This protein binds this small molecule.
Small molecule (SMILES): CC(=O)N[C@@H]1[C@@H](O)[C@H](O)[C@@H](CO)O[C@H]1O

Binding-site contacts:
Ligand atom C2 contacts residue ASN236 of chain 1.A at 3.5 Å.
Ligand atom C3 contacts residue ASN165 of chain 1.A at 3.9 Å.
Ligand atom C4 contacts residue ASN165 of chain 1.A at 4.2 Å.
Ligand atom C2 contacts residue ASN165 of chain 1.A at 2.9 Å.
Ligand atom C6 contacts residue ASN165 of chain 1.A at 3.5 Å.
Ligand atom N2 contacts residue ALA238 of chain 1.A at 4.2 Å.
Ligand atom C7 contacts residue ASN236 of chain 1.A at 4.0 Å.
Ligand atom C5 contacts residue ASN236 of chain 1.A at 3.7 Å.
Ligand atom C8 contacts residue ASN236 of chain 1.A at 4.4 Å.
Ligand atom N2 contacts residue ASP237 of chain 1.A at 4.4 Å.
Ligand atom C8 contacts residue ALA238 of chain 1.A at 4.3 Å (hydrophobic).
Ligand atom O3 contacts residue ASN236 of chain 1.A at 4.3 Å.
Ligand atom C3 contacts residue ASN236 of chain 1.A at 3.6 Å.
Ligand atom C1 contacts residue ASN165 of chain 1.A at 1.4 Å.
Ligand atom N2 contacts residue ASN165 of chain 1.A at 3.4 Å (h-bond).
Ligand atom C5 contacts residue ASN165 of chain 1.A at 3.2 Å.
Ligand atom C8 contacts residue ASP237 of chain 1.A at 4.4 Å.
Ligand atom O5 contacts residue ASN165 of chain 1.A at 2.1 Å (h-bond).
Ligand atom O4 contacts residue ASN236 of chain 1.A at 3.8 Å.
Ligand atom C1 contacts residue ASP237 of chain 1.A at 4.4 Å.
Ligand atom C1 contacts residue ASN236 of chain 1.A at 3.5 Å.
Ligand atom C8 contacts residue SER217 of chain 2.A at 3.6 Å.
Ligand atom C4 contacts residue ASN236 of chain 1.A at 4.1 Å.
Ligand atom C6 contacts residue ASN236 of chain 1.A at 4.4 Å.
Ligand atom N2 contacts residue ASN236 of chain 1.A at 3.1 Å (h-bond).
Ligand atom C8 contacts residue LYS218 of chain 2.A at 4.4 Å.

Sequence of chain 1.A:
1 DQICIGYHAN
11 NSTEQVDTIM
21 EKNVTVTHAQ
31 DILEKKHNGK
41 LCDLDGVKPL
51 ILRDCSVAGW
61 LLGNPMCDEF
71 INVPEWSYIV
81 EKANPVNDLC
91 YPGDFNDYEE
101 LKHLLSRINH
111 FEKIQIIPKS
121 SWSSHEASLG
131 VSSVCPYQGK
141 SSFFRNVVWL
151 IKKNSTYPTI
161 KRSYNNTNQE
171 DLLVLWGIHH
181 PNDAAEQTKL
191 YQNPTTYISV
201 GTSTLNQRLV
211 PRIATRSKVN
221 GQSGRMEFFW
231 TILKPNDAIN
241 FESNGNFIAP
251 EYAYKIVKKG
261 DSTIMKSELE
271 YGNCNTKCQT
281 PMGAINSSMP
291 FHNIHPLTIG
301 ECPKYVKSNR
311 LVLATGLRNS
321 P

Sequence of chain 2.A:
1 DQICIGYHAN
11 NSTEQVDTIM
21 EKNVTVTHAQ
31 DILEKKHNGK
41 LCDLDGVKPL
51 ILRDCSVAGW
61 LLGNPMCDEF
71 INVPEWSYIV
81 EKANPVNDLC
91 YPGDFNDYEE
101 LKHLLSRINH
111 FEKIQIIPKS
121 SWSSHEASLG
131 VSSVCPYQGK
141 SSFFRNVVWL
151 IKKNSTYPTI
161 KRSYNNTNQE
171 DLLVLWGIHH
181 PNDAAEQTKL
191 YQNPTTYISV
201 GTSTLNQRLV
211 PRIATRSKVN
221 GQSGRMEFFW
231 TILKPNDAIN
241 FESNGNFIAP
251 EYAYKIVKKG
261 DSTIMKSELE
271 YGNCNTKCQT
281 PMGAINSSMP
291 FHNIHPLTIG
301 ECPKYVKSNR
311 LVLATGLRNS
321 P